The small molecule below binds the protein below.
Small molecule (SMILES): CCC(=O)N1CCN2c3ncnc4cc(-c5c(C)ccc6n[nH]cc56)c(Cl)c(c34)OC[C@@H]2C1

Binding-site contacts:
Ligand atom CL contacts residue MET73 of chain 1.B at 3.8 Å.
Ligand atom O1 contacts residue THR59 of chain 1.B at 3.6 Å.
Ligand atom N1 contacts residue ALA60 of chain 1.B at 3.8 Å.
Ligand atom C18 contacts residue MET73 of chain 1.B at 3.6 Å (hydrophobic).
Ligand atom O contacts residue LYS17 of chain 1.B at 3.0 Å (salt-bridge).
Ligand atom C13 contacts residue ALA60 of chain 1.B at 3.2 Å (hydrophobic).
Ligand atom C12 contacts residue THR59 of chain 1.B at 3.4 Å.
Ligand atom C11 contacts residue ARG69 of chain 1.B at 3.8 Å.
Ligand atom C19 contacts residue ASP70 of chain 1.B at 3.3 Å.
Ligand atom C4 contacts residue GLU63 of chain 1.B at 3.8 Å.
Ligand atom C5 contacts residue TYR97 of chain 1.B at 3.5 Å (hydrophobic).
Ligand atom C21 contacts residue GLU64 of chain 1.B at 3.4 Å.
Ligand atom N2 contacts residue TYR65 of chain 1.B at 3.5 Å.
Ligand atom C1 contacts residue CYS13 of chain 1.B at 2.4 Å (hydrophobic).
Ligand atom C21 contacts residue ARG69 of chain 1.B at 3.2 Å.
Ligand atom C20 contacts residue ARG69 of chain 1.B at 3.5 Å.
Ligand atom N2 contacts residue ARG69 of chain 1.B at 3.6 Å.
Ligand atom C22 contacts residue GLN100 of chain 1.B at 3.8 Å.
Ligand atom N3 contacts residue ASP70 of chain 1.B at 2.7 Å (salt-bridge).
Ligand atom C4 contacts residue GLY61 of chain 1.B at 3.7 Å.
Ligand atom N contacts residue ALA60 of chain 1.B at 3.6 Å (h-bond).
Ligand atom O contacts residue THR59 of chain 1.B at 3.6 Å.
Ligand atom N5 contacts residue TYR97 of chain 1.B at 3.5 Å (h-bond).
Ligand atom C3 contacts residue GLY61 of chain 1.B at 3.7 Å.
Ligand atom N3 contacts residue SER66 of chain 1.B at 3.2 Å (h-bond).
Ligand atom C4 contacts residue GLN62 of chain 1.B at 3.3 Å.
Ligand atom CL contacts residue ARG69 of chain 1.B at 3.6 Å.
Ligand atom C contacts residue CYS13 of chain 1.B at 1.6 Å (hydrophobic).
Ligand atom C14 contacts residue GLY11 of chain 1.B at 3.6 Å.
Ligand atom C2 contacts residue ALA60 of chain 1.B at 3.7 Å (hydrophobic).
Ligand atom C17 contacts residue MET73 of chain 1.B at 3.4 Å (hydrophobic).
Ligand atom O contacts residue ALA60 of chain 1.B at 3.6 Å.
Ligand atom N2 contacts residue SER66 of chain 1.B at 2.9 Å (h-bond).
Ligand atom C2 contacts residue CYS13 of chain 1.B at 3.4 Å (hydrophobic).
Ligand atom C14 contacts residue ALA60 of chain 1.B at 3.6 Å (hydrophobic).
Ligand atom C18 contacts residue ARG103 of chain 1.B at 3.8 Å.
Ligand atom C4 contacts residue ALA60 of chain 1.B at 3.5 Å (hydrophobic).
Ligand atom N5 contacts residue GLU63 of chain 1.B at 3.6 Å.
Ligand atom C18 contacts residue ASP70 of chain 1.B at 3.4 Å.
Ligand atom C1 contacts residue PRO35 of chain 1.B at 3.8 Å (hydrophobic).

Sequence of chain 1.B:
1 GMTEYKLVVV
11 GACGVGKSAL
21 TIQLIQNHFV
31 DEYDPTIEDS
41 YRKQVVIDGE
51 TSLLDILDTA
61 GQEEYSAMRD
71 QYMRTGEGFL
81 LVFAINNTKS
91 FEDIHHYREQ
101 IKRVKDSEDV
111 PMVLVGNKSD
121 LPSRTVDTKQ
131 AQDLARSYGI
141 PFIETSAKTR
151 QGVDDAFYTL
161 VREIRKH